Binding-site contacts:
Ligand atom O5 contacts residue GLU105 of chain 1.P at 3.5 Å (salt-bridge).
Ligand atom C1 contacts residue GLU105 of chain 1.P at 3.6 Å.
Ligand atom C7 contacts residue SER49 of chain 1.P at 4.1 Å.
Ligand atom C7 contacts residue ASN60 of chain 1.P at 3.1 Å.
Ligand atom C6 contacts residue GLU105 of chain 1.P at 3.9 Å.
Ligand atom C8 contacts residue ASN48 of chain 1.P at 4.1 Å.
Ligand atom C1 contacts residue ASN60 of chain 1.P at 1.4 Å.
Ligand atom O5 contacts residue ASN60 of chain 1.P at 2.3 Å (h-bond).
Ligand atom O6 contacts residue GLU105 of chain 1.P at 3.9 Å.
Ligand atom C8 contacts residue SER49 of chain 1.P at 3.9 Å.
Ligand atom C3 contacts residue ASN60 of chain 1.P at 3.7 Å.
Ligand atom C1 contacts residue SER49 of chain 1.P at 4.1 Å.
Ligand atom C4 contacts residue ASN60 of chain 1.P at 4.2 Å.
Ligand atom C5 contacts residue ASN60 of chain 1.P at 3.6 Å.
Ligand atom C4 contacts residue GLU105 of chain 1.P at 4.5 Å.
Ligand atom C8 contacts residue ASN60 of chain 1.P at 4.3 Å.
Ligand atom N2 contacts residue SER49 of chain 1.P at 3.5 Å (h-bond).
Ligand atom C8 contacts residue THR47 of chain 1.P at 3.8 Å.
Ligand atom C5 contacts residue GLU105 of chain 1.P at 3.3 Å.
Ligand atom C2 contacts residue ASN60 of chain 1.P at 2.4 Å.
Ligand atom N2 contacts residue ASN60 of chain 1.P at 2.8 Å (h-bond).
Ligand atom C2 contacts residue SER49 of chain 1.P at 4.3 Å.
Ligand atom O7 contacts residue ASN60 of chain 1.P at 3.0 Å (h-bond).

Sequence of chain 1.P:
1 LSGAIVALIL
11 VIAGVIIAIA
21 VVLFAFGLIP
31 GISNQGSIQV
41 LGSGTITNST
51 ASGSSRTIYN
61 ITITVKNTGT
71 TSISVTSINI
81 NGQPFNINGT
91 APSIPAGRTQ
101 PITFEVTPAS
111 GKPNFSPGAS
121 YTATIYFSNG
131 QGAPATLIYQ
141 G

This small molecule binds to this protein.
Small molecule (SMILES): CC(=O)N[C@H]1[C@H](O[C@H]2[C@H](O)[C@@H](NC(C)=O)CO[C@@H]2CO)O[C@H](CO)[C@@H](O)[C@@H]1O